The protein below binds the small molecule below.
Small molecule (SMILES): CC(=O)N[C@@H]1[C@@H](O)[C@H](O)[C@@H](CO)O[C@H]1O

Sequence of chain 1.A:
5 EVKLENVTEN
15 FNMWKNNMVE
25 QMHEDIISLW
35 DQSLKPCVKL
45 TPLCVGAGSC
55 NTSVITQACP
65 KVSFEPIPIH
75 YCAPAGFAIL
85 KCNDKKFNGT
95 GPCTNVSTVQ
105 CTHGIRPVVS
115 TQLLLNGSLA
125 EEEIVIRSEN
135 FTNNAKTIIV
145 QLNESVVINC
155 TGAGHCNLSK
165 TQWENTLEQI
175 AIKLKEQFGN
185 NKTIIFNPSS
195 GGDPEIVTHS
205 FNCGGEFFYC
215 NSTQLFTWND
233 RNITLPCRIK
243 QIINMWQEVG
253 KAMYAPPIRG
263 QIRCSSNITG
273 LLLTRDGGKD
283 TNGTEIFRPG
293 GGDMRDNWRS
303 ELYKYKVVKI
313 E

Binding-site contacts:
Ligand atom C2 contacts residue ASN153 of chain 1.A at 2.5 Å.
Ligand atom O6 contacts residue SER267 of chain 1.A at 4.4 Å.
Ligand atom O5 contacts residue ASN153 of chain 1.A at 2.4 Å (h-bond).
Ligand atom C8 contacts residue VAL151 of chain 1.A at 4.0 Å (hydrophobic).
Ligand atom C6 contacts residue SER267 of chain 1.A at 4.3 Å.
Ligand atom N2 contacts residue ASN153 of chain 1.A at 2.9 Å (h-bond).
Ligand atom C1 contacts residue ASN153 of chain 1.A at 1.4 Å.
Ligand atom O7 contacts residue ASN153 of chain 1.A at 3.8 Å.
Ligand atom N2 contacts residue VAL151 of chain 1.A at 4.5 Å.
Ligand atom C5 contacts residue ASN153 of chain 1.A at 3.7 Å.
Ligand atom C7 contacts residue ASN153 of chain 1.A at 3.1 Å.
Ligand atom O5 contacts residue SER267 of chain 1.A at 3.8 Å.
Ligand atom C8 contacts residue ASN153 of chain 1.A at 3.5 Å.
Ligand atom C1 contacts residue VAL151 of chain 1.A at 4.3 Å (hydrophobic).
Ligand atom C4 contacts residue ASN153 of chain 1.A at 4.2 Å.
Ligand atom C1 contacts residue SER267 of chain 1.A at 4.0 Å.
Ligand atom C5 contacts residue SER267 of chain 1.A at 3.9 Å.
Ligand atom C3 contacts residue ASN153 of chain 1.A at 3.8 Å.